Binding-site contacts:
Ligand atom N contacts residue LYS73 of chain 8.E at 1.0 Å.
Ligand atom N contacts residue SER90 of chain 8.E at 1.2 Å (h-bond).
Ligand atom CG contacts residue THR160 of chain 8.E at 1.1 Å.
Ligand atom CA contacts residue LEU91 of chain 8.E at 0.9 Å (hydrophobic).
Ligand atom CD contacts residue LYS73 of chain 8.E at 1.1 Å.
Ligand atom O contacts residue LYS73 of chain 8.E at 1.4 Å.
Ligand atom C contacts residue LEU91 of chain 8.E at 1.1 Å (hydrophobic).
Ligand atom C contacts residue THR1063 of chain 8.B at 1.4 Å.
Ligand atom OD1 contacts residue THR160 of chain 8.E at 1.4 Å (h-bond).
Ligand atom N contacts residue LEU93 of chain 8.E at 1.4 Å.
Ligand atom CZ contacts residue SER90 of chain 8.E at 0.9 Å.
Ligand atom N contacts residue LEU91 of chain 8.E at 1.4 Å.
Ligand atom O contacts residue ILE87 of chain 8.E at 1.4 Å (h-bond).
Ligand atom CA contacts residue LEU159 of chain 8.E at 0.6 Å (hydrophobic).
Ligand atom O contacts residue SER86 of chain 8.E at 1.1 Å (h-bond).
Ligand atom CE contacts residue LYS4 of chain 8.K at 1.3 Å.
Ligand atom C contacts residue LEU93 of chain 8.E at 1.4 Å (hydrophobic).
Ligand atom NE contacts residue ILE104 of chain 8.E at 1.1 Å.
Ligand atom CZ contacts residue ILE104 of chain 8.E at 1.3 Å (hydrophobic).
Ligand atom O contacts residue LEU161 of chain 8.E at 0.5 Å.
Ligand atom CB contacts residue TRP84 of chain 8.E at 0.6 Å (hydrophobic).
Ligand atom CB contacts residue THR1061 of chain 8.B at 1.0 Å.
Ligand atom CG contacts residue PHE71 of chain 8.E at 1.1 Å (hydrophobic).
Ligand atom CG contacts residue THR1061 of chain 8.B at 1.1 Å.
Ligand atom CB contacts residue ILE113 of chain 8.E at 1.4 Å (hydrophobic).
Ligand atom CE2 contacts residue SER90 of chain 8.E at 1.4 Å.
Ligand atom CD2 contacts residue SER90 of chain 8.E at 0.8 Å.
Ligand atom CG contacts residue SER90 of chain 8.E at 1.1 Å.
Ligand atom OD1 contacts residue ILE113 of chain 8.E at 1.4 Å.
Ligand atom C contacts residue LEU159 of chain 8.E at 1.3 Å (hydrophobic).
Ligand atom OD1 contacts residue LEU159 of chain 8.E at 1.1 Å.
Ligand atom CG contacts residue LEU159 of chain 8.E at 0.2 Å (hydrophobic).
Ligand atom OG1 contacts residue TRP84 of chain 8.E at 1.1 Å.
Ligand atom CA contacts residue LEU93 of chain 8.E at 0.2 Å (hydrophobic).
Ligand atom O contacts residue LEU159 of chain 8.E at 1.4 Å.
Ligand atom CD2 contacts residue PHE92 of chain 8.E at 0.7 Å (hydrophobic).
Ligand atom C contacts residue LYS73 of chain 8.E at 0.9 Å.
Ligand atom CE1 contacts residue SER90 of chain 8.E at 1.0 Å.
Ligand atom N contacts residue PRO99 of chain 8.E at 1.3 Å.
Ligand atom ND2 contacts residue LEU159 of chain 8.E at 1.3 Å.

The protein below binds the small molecule below.
Small molecule (SMILES): CC[C@H](C)[C@H](NC(=O)[C@@H](NC(=O)[C@H](CC(C)C)NC(=O)[C@H](CCCCN)NC(=O)[C@H](CCCCN)NC(=O)[C@@H](N)CC1=NC=NC1)C(C)C)C(=O)N[C@@H](CC(N)=O)C(=O)N[C@@H](CCCCN)C(=O)N[C@@H](CC(=O)O)C(=O)N[C@@H](CCSC)C(=O)N[C@@H](CCCN=C(N)N)C(=O)N[C@H](C(=O)N[C@@H](CC(=O)O)C(=O)N[C@@H](CC(C)C)C(=O)N[C@@H](Cc1ccccc1)C(=O)N[C@@H](CO)C(=O)N1CCC[C@H]1C(=O)N1CCC[C@H]1C(=O)N[C@H](C=O)CC(N)=O)[C@@H](C)O

Sequence of chain 8.B:
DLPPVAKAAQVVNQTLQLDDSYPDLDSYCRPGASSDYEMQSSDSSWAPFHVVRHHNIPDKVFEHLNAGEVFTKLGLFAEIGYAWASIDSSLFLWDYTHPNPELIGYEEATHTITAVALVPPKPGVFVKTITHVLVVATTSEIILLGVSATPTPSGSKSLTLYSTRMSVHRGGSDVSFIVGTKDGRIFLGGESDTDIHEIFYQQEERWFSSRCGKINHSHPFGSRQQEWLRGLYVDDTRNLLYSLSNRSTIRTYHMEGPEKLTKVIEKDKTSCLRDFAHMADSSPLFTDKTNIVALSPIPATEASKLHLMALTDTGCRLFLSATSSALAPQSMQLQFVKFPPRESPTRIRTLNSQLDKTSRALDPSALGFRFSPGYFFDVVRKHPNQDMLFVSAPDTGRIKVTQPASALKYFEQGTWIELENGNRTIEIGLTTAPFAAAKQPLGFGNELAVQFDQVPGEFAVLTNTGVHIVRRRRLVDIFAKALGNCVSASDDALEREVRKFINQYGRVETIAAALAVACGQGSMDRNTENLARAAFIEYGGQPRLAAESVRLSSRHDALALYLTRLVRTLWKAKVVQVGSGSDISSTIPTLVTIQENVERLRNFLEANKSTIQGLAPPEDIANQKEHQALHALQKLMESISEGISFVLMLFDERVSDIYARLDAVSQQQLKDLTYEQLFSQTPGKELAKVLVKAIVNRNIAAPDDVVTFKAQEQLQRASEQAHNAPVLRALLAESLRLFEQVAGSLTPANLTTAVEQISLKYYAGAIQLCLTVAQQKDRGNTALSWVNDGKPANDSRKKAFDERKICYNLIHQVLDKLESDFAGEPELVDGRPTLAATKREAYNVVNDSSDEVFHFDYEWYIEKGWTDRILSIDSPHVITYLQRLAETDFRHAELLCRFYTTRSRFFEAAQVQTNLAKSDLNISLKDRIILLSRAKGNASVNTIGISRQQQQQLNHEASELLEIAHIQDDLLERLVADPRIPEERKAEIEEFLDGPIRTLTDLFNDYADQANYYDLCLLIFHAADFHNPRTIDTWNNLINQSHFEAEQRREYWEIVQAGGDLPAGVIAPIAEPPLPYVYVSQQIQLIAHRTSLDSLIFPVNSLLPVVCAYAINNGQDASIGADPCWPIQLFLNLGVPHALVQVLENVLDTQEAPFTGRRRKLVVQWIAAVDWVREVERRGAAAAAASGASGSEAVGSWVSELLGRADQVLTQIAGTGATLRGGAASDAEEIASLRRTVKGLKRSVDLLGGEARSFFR

Sequence of chain 8.E:
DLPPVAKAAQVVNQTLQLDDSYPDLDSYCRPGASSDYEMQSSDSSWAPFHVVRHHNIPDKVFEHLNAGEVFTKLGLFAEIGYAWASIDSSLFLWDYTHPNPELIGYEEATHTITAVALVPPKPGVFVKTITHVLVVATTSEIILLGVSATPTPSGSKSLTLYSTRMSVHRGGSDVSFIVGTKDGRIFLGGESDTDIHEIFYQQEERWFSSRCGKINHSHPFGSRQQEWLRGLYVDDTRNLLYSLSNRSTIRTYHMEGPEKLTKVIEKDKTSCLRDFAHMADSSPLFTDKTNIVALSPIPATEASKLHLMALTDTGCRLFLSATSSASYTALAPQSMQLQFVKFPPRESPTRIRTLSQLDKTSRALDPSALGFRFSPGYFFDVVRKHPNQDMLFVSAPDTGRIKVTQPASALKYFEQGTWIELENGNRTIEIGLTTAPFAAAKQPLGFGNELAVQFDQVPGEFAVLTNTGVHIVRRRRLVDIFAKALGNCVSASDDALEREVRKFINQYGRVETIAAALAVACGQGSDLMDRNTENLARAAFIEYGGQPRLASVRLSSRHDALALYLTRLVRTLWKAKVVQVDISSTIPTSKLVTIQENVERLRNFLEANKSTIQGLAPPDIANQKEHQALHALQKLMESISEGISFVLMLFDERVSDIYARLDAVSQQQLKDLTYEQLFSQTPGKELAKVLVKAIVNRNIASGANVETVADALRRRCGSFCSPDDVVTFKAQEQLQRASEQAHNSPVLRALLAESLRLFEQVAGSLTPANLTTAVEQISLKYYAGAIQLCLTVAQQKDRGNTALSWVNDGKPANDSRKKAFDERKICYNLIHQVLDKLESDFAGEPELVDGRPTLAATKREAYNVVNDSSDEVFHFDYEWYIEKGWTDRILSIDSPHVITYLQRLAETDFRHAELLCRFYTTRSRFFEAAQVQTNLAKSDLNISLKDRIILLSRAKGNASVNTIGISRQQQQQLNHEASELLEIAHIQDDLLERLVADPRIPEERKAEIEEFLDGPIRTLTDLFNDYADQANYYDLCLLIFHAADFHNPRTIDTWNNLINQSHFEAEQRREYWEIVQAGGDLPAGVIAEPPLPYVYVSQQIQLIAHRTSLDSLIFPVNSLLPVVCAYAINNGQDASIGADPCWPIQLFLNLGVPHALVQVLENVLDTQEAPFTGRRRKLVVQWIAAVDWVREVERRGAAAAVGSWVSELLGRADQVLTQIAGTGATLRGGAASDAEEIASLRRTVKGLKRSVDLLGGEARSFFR

Sequence of chain 8.K:
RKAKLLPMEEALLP